Sequence of chain 1.B:
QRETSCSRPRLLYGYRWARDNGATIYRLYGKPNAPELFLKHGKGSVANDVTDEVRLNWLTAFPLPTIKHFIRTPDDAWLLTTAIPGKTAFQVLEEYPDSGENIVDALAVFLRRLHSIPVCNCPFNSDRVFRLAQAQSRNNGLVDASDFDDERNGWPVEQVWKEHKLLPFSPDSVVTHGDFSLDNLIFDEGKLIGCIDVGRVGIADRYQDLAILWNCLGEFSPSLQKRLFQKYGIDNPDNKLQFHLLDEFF

Binding-site contacts:
Ligand atom C6 contacts residue PHE272 of chain 1.B at 3.1 Å (hydrophobic).
Ligand atom C5 contacts residue PHE272 of chain 1.B at 3.5 Å (hydrophobic).
Ligand atom C9 contacts residue ASP166 of chain 1.B at 3.8 Å.
Ligand atom C14 contacts residue ASP168 of chain 1.B at 3.8 Å.
Ligand atom N1 contacts residue PHE272 of chain 1.B at 2.6 Å (h-bond).
Ligand atom O14 contacts residue CYS236 of chain 1.B at 3.4 Å.
Ligand atom N2 contacts residue ASP269 of chain 1.B at 2.8 Å (salt-bridge).
Ligand atom N3 contacts residue GLU270 of chain 1.B at 2.7 Å (salt-bridge).
Ligand atom N3 contacts residue ASP166 of chain 1.B at 2.8 Å (salt-bridge).
Ligand atom C12 contacts residue GLU270 of chain 1.B at 3.5 Å.
Ligand atom N2 contacts residue PHE272 of chain 1.B at 3.0 Å (h-bond).
Ligand atom N4 contacts residue GLU239 of chain 1.B at 3.8 Å.
Ligand atom O8 contacts residue PHE272 of chain 1.B at 3.7 Å.
Ligand atom N4 contacts residue ASN235 of chain 1.B at 4.1 Å.
Ligand atom C18 contacts residue CYS236 of chain 1.B at 4.0 Å (hydrophobic).
Ligand atom C16 contacts residue GLU239 of chain 1.B at 3.8 Å.
Ligand atom O14 contacts residue ASN235 of chain 1.B at 3.4 Å (h-bond).
Ligand atom O13 contacts residue ASP168 of chain 1.B at 3.0 Å (salt-bridge).
Ligand atom C7 contacts residue GLU270 of chain 1.B at 3.6 Å.
Ligand atom C7 contacts residue ASP166 of chain 1.B at 3.6 Å.
Ligand atom C15 contacts residue ASP168 of chain 1.B at 3.6 Å.
Ligand atom C3 contacts residue ASP199 of chain 1.B at 3.4 Å.
Ligand atom O10 contacts residue ASP166 of chain 1.B at 4.0 Å.
Ligand atom C11 contacts residue ASP269 of chain 1.B at 3.2 Å.
Ligand atom C12 contacts residue ASP269 of chain 1.B at 3.6 Å.
Ligand atom N3 contacts residue PHE167 of chain 1.B at 3.7 Å.
Ligand atom O11 contacts residue ASP166 of chain 1.B at 4.1 Å.
Ligand atom O7 contacts residue ASP199 of chain 1.B at 2.4 Å (salt-bridge).
Ligand atom O14 contacts residue GLU239 of chain 1.B at 3.8 Å.
Ligand atom O13 contacts residue PHE167 of chain 1.B at 4.0 Å.
Ligand atom N3 contacts residue ASP168 of chain 1.B at 3.0 Å (salt-bridge).
Ligand atom C8 contacts residue ASP166 of chain 1.B at 3.6 Å.
Ligand atom O5 contacts residue ASP166 of chain 1.B at 4.0 Å.
Ligand atom C12 contacts residue ASP166 of chain 1.B at 3.8 Å.
Ligand atom C7 contacts residue ASP168 of chain 1.B at 3.8 Å.
Ligand atom O9 contacts residue ASP269 of chain 1.B at 4.1 Å.
Ligand atom N4 contacts residue ASP168 of chain 1.B at 4.0 Å.
Ligand atom C10 contacts residue ASP166 of chain 1.B at 3.4 Å.
Ligand atom C15 contacts residue ASN235 of chain 1.B at 3.7 Å.
Ligand atom O11 contacts residue ASP168 of chain 1.B at 3.4 Å (salt-bridge).

The small molecule below binds the protein below.
Small molecule (SMILES): NC[C@H]1O[C@H](O[C@H]2[C@H](O)[C@@H](O[C@H]3O[C@H](CO)[C@@H](O)[C@H](N)[C@H]3O)[C@H](N)C[C@@H]2N)[C@H](O)[C@@H](O)[C@@H]1O